Sequence of chain 1.A:
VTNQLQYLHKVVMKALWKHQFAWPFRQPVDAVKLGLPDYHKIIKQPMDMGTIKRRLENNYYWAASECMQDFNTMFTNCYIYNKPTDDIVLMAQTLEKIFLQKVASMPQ

This small molecule binds to this protein.
Small molecule (SMILES): O=c1nc(Nc2cccc(Cl)c2)oc2cc(Cl)oc(=O)c12

Binding-site contacts:
Ligand atom CL contacts residue GLN29 of chain 1.A at 4.1 Å.
Ligand atom CL contacts residue LYS35 of chain 1.A at 3.2 Å.
Ligand atom O3 contacts residue ASN84 of chain 1.A at 2.8 Å (h-bond).
Ligand atom N1 contacts residue VAL31 of chain 1.A at 3.8 Å.
Ligand atom CL1 contacts residue LEU38 of chain 1.A at 4.0 Å.
Ligand atom C10 contacts residue LEU36 of chain 1.A at 3.9 Å (hydrophobic).
Ligand atom C2 contacts residue PRO26 of chain 1.A at 3.5 Å (hydrophobic).
Ligand atom N contacts residue GLN29 of chain 1.A at 3.9 Å.
Ligand atom O2 contacts residue ASN84 of chain 1.A at 2.9 Å (h-bond).
Ligand atom O1 contacts residue PRO26 of chain 1.A at 4.1 Å.
Ligand atom O contacts residue PRO26 of chain 1.A at 4.2 Å.
Ligand atom C1 contacts residue TRP25 of chain 1.A at 3.8 Å (hydrophobic).
Ligand atom O contacts residue PHE27 of chain 1.A at 4.1 Å.
Ligand atom C1 contacts residue LEU36 of chain 1.A at 3.4 Å (hydrophobic).
Ligand atom C3 contacts residue TRP25 of chain 1.A at 4.0 Å (hydrophobic).
Ligand atom C4 contacts residue TRP25 of chain 1.A at 3.7 Å (hydrophobic).
Ligand atom C contacts residue TRP25 of chain 1.A at 3.4 Å (hydrophobic).
Ligand atom C3 contacts residue PRO26 of chain 1.A at 3.8 Å (hydrophobic).
Ligand atom C6 contacts residue PRO26 of chain 1.A at 2.8 Å (hydrophobic).
Ligand atom O1 contacts residue LEU36 of chain 1.A at 3.4 Å.
Ligand atom C3 contacts residue GLN29 of chain 1.A at 3.1 Å.
Ligand atom C2 contacts residue GLN29 of chain 1.A at 4.0 Å.
Ligand atom C contacts residue LEU36 of chain 1.A at 3.2 Å (hydrophobic).
Ligand atom N1 contacts residue PRO26 of chain 1.A at 2.5 Å (h-bond).
Ligand atom C7 contacts residue VAL31 of chain 1.A at 3.5 Å (hydrophobic).
Ligand atom C11 contacts residue LEU38 of chain 1.A at 4.0 Å (hydrophobic).
Ligand atom C11 contacts residue ASN84 of chain 1.A at 3.5 Å.
Ligand atom C5 contacts residue LEU36 of chain 1.A at 3.9 Å (hydrophobic).
Ligand atom CL1 contacts residue ASN84 of chain 1.A at 3.2 Å.
Ligand atom C12 contacts residue ASN84 of chain 1.A at 3.4 Å.
Ligand atom N contacts residue PRO26 of chain 1.A at 2.4 Å (h-bond).
Ligand atom C4 contacts residue GLN29 of chain 1.A at 4.1 Å.
Ligand atom C2 contacts residue LEU36 of chain 1.A at 4.2 Å (hydrophobic).
Ligand atom C7 contacts residue PRO26 of chain 1.A at 3.8 Å (hydrophobic).
Ligand atom C4 contacts residue LYS35 of chain 1.A at 4.2 Å.
Ligand atom C6 contacts residue LEU36 of chain 1.A at 4.0 Å (hydrophobic).
Ligand atom O contacts residue VAL31 of chain 1.A at 3.4 Å.
Ligand atom C9 contacts residue LEU36 of chain 1.A at 3.8 Å (hydrophobic).
Ligand atom C5 contacts residue TRP25 of chain 1.A at 3.4 Å (hydrophobic).
Ligand atom C2 contacts residue TRP25 of chain 1.A at 4.1 Å (hydrophobic).